Sequence of chain 1.D:
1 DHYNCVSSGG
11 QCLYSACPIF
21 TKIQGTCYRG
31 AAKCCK

A protein and the small-molecule ligand that binds it are described below.
Small molecule (SMILES): NCC(=O)O

Binding-site contacts:
Ligand atom O contacts residue SO41 of chain 1.I at 4.0 Å.
Ligand atom OXT contacts residue THR26 of chain 1.D at 2.9 Å (h-bond).
Ligand atom C contacts residue THR26 of chain 1.D at 3.7 Å.
Ligand atom OXT contacts residue SO41 of chain 1.I at 2.2 Å (h-bond).
Ligand atom N contacts residue SO41 of chain 1.I at 2.9 Å (h-bond).
Ligand atom C contacts residue ASP1 of chain 1.D at 4.1 Å.
Ligand atom OXT contacts residue ASP1 of chain 1.D at 3.5 Å.
Ligand atom C contacts residue SO41 of chain 1.I at 2.8 Å.
Ligand atom O contacts residue ARG29 of chain 1.D at 4.0 Å.
Ligand atom OXT contacts residue CYS27 of chain 1.D at 4.5 Å.
Ligand atom N contacts residue THR26 of chain 1.D at 4.3 Å.
Ligand atom O contacts residue THR26 of chain 1.D at 4.2 Å.
Ligand atom O contacts residue GLY30 of chain 1.D at 3.8 Å.
Ligand atom CA contacts residue SO41 of chain 1.I at 2.7 Å.
Ligand atom CA contacts residue ASP1 of chain 1.D at 4.5 Å.